Binding-site contacts:
Ligand atom O13 contacts residue MN1 of chain 8.B at 1.9 Å.
Ligand atom O13 contacts residue ASP109 of chain 8.A at 3.0 Å (salt-bridge).
Ligand atom O13 contacts residue GLU120 of chain 8.A at 3.0 Å (salt-bridge).
Ligand atom O15 contacts residue ILE121 of chain 8.A at 2.8 Å (h-bond).
Ligand atom O15 contacts residue TYR131 of chain 8.A at 3.5 Å (h-bond).
Ligand atom O10 contacts residue MN1 of chain 8.C at 1.8 Å.
Ligand atom O15 contacts residue HIS61 of chain 8.A at 2.9 Å (h-bond).
Ligand atom C12 contacts residue MN1 of chain 8.C at 3.2 Å.
Ligand atom O10 contacts residue LEU107 of chain 8.A at 4.0 Å.
Ligand atom C12 contacts residue GLU120 of chain 8.A at 3.7 Å.
Ligand atom C11 contacts residue MN1 of chain 8.C at 3.4 Å.
Ligand atom C01 contacts residue LYS54 of chain 8.A at 3.6 Å.
Ligand atom C05 contacts residue TYR44 of chain 8.A at 3.7 Å (hydrophobic).
Ligand atom C09 contacts residue MN1 of chain 8.C at 2.7 Å.
Ligand atom C14 contacts residue TYR131 of chain 8.A at 3.8 Å (hydrophobic).
Ligand atom C07 contacts residue GLU81 of chain 8.A at 4.0 Å.
Ligand atom O10 contacts residue ASP109 of chain 8.A at 4.0 Å.
Ligand atom C14 contacts residue GLU120 of chain 8.A at 3.8 Å.
Ligand atom O13 contacts residue ILE121 of chain 8.A at 3.9 Å.
Ligand atom C21 contacts residue LYS54 of chain 8.A at 3.9 Å.
Ligand atom C12 contacts residue HIS61 of chain 8.A at 3.4 Å.
Ligand atom C06 contacts residue TYR44 of chain 8.A at 3.4 Å (hydrophobic).
Ligand atom O15 contacts residue GLU120 of chain 8.A at 3.4 Å (salt-bridge).
Ligand atom O10 contacts residue GLU81 of chain 8.A at 3.3 Å (salt-bridge).
Ligand atom C14 contacts residue HIS61 of chain 8.A at 3.3 Å.
Ligand atom C04 contacts residue TYR44 of chain 8.A at 3.6 Å (hydrophobic).
Ligand atom O13 contacts residue MN1 of chain 8.C at 2.3 Å.
Ligand atom N08 contacts residue GLU81 of chain 8.A at 3.9 Å.
Ligand atom O15 contacts residue MN1 of chain 8.B at 2.3 Å.
Ligand atom C14 contacts residue ILE121 of chain 8.A at 3.9 Å (hydrophobic).
Ligand atom N08 contacts residue MN1 of chain 8.C at 3.8 Å.
Ligand atom C12 contacts residue MN1 of chain 8.B at 2.7 Å.
Ligand atom C26 contacts residue ALA40 of chain 8.A at 4.0 Å (hydrophobic).
Ligand atom O02 contacts residue TYR44 of chain 8.A at 3.8 Å.
Ligand atom C22 contacts residue LYS54 of chain 8.A at 3.8 Å.
Ligand atom O13 contacts residue HIS61 of chain 8.A at 3.1 Å.
Ligand atom N16 contacts residue TYR131 of chain 8.A at 3.5 Å (h-bond).
Ligand atom C14 contacts residue MN1 of chain 8.B at 2.8 Å.
Ligand atom C03 contacts residue TYR44 of chain 8.A at 3.9 Å (hydrophobic).
Ligand atom C09 contacts residue GLU81 of chain 8.A at 3.6 Å.

A small-molecule ligand and the protein it binds are described below.
Small molecule (SMILES): COc1cc(CCNC(=O)c2nc(-c3ccccc3C)[nH]c(=O)c2O)ccn1

Sequence of chain 8.A:
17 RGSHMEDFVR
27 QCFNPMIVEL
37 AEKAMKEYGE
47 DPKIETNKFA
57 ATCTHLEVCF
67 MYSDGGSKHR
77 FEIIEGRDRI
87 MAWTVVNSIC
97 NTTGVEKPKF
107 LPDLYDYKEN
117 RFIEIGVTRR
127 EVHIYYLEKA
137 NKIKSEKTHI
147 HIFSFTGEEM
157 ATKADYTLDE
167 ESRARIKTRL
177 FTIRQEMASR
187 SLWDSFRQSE